Sequence of chain 1.B:
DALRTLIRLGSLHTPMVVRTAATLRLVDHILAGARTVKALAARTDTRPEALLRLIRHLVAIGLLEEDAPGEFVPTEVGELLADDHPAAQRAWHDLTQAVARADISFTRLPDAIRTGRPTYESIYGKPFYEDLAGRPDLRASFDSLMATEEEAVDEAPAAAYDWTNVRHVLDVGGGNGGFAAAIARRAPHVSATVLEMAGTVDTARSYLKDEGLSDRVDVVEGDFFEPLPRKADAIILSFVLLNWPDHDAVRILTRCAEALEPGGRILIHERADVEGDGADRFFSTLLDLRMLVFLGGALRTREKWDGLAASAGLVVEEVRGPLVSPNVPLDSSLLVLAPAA

A protein and the small-molecule ligand that binds it are described below.
Small molecule (SMILES): CC[C@@]1(O)C[C@H](O[C@H]2C[C@H](N(C)C)[C@H](O)[C@H](C)O2)c2c(cc3c(c2O)C(=O)c2c(O)cccc2C3=O)[C@H]1C(=O)OC

Binding-site contacts:
Ligand atom C18 contacts residue MET170 of chain 1.B at 3.6 Å (hydrophobic).
Ligand atom C25 contacts residue THR172 of chain 1.B at 3.5 Å.
Ligand atom C7 contacts residue PHE307 of chain 1.B at 3.6 Å (hydrophobic).
Ligand atom C10 contacts residue LEU311 of chain 1.B at 3.3 Å (hydrophobic).
Ligand atom C30 contacts residue MET170 of chain 1.B at 2.6 Å (hydrophobic).
Ligand atom C12 contacts residue MET315 of chain 1.B at 3.5 Å (hydrophobic).
Ligand atom C7 contacts residue LEU311 of chain 1.B at 3.4 Å (hydrophobic).
Ligand atom O7 contacts residue PHE263 of chain 1.B at 3.1 Å.
Ligand atom C30 contacts residue SAH1 of chain 1.E at 2.5 Å.
Ligand atom N1 contacts residue MET170 of chain 1.B at 3.8 Å.
Ligand atom O3 contacts residue ARG314 of chain 1.B at 3.6 Å.
Ligand atom C4 contacts residue LEU354 of chain 1.B at 3.8 Å (hydrophobic).
Ligand atom C14 contacts residue PHE166 of chain 1.B at 3.7 Å (hydrophobic).
Ligand atom C16 contacts residue ASN267 of chain 1.B at 3.6 Å.
Ligand atom C17 contacts residue MET315 of chain 1.B at 3.7 Å (hydrophobic).
Ligand atom O5 contacts residue PHE263 of chain 1.B at 3.8 Å.
Ligand atom C26 contacts residue THR172 of chain 1.B at 2.4 Å.
Ligand atom C15 contacts residue PHE166 of chain 1.B at 3.6 Å (hydrophobic).
Ligand atom O10 contacts residue VAL177 of chain 1.B at 3.8 Å.
Ligand atom C7 contacts residue LEU310 of chain 1.B at 2.9 Å (hydrophobic).
Ligand atom C9 contacts residue ARG314 of chain 1.B at 3.8 Å.
Ligand atom C27 contacts residue THR172 of chain 1.B at 3.4 Å.
Ligand atom O10 contacts residue THR172 of chain 1.B at 3.3 Å.
Ligand atom O5 contacts residue SAH1 of chain 1.E at 3.5 Å (h-bond).
Ligand atom O6 contacts residue MET170 of chain 1.B at 3.0 Å.
Ligand atom C6 contacts residue LEU311 of chain 1.B at 3.8 Å (hydrophobic).
Ligand atom C19 contacts residue LEU311 of chain 1.B at 3.6 Å (hydrophobic).
Ligand atom O5 contacts residue MET170 of chain 1.B at 3.6 Å.
Ligand atom C9 contacts residue LEU311 of chain 1.B at 3.4 Å (hydrophobic).
Ligand atom C13 contacts residue MET315 of chain 1.B at 3.5 Å (hydrophobic).
Ligand atom C14 contacts residue MET315 of chain 1.B at 3.8 Å (hydrophobic).
Ligand atom C20 contacts residue LEU311 of chain 1.B at 3.8 Å (hydrophobic).
Ligand atom N1 contacts residue SAH1 of chain 1.E at 3.5 Å (h-bond).
Ligand atom C15 contacts residue TYR153 of chain 1.B at 3.8 Å (hydrophobic).
Ligand atom O4 contacts residue ARG314 of chain 1.B at 3.3 Å (salt-bridge).
Ligand atom O2 contacts residue LEU311 of chain 1.B at 3.1 Å.
Ligand atom C8 contacts residue LEU311 of chain 1.B at 3.7 Å (hydrophobic).
Ligand atom C15 contacts residue ASN267 of chain 1.B at 3.5 Å.
Ligand atom O5 contacts residue ASN267 of chain 1.B at 3.4 Å (h-bond).
Ligand atom C27 contacts residue MET170 of chain 1.B at 3.5 Å (hydrophobic).

Sequence of chain 1.A:
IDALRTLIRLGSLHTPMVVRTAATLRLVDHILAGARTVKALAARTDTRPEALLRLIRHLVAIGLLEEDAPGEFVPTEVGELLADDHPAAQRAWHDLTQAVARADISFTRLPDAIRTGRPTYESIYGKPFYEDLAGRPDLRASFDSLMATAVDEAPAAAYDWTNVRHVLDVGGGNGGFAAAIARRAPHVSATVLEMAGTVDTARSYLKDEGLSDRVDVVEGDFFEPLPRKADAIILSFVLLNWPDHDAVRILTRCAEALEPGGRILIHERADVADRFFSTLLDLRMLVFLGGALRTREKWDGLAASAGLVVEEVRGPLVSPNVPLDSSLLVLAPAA